Sequence of chain 1.B:
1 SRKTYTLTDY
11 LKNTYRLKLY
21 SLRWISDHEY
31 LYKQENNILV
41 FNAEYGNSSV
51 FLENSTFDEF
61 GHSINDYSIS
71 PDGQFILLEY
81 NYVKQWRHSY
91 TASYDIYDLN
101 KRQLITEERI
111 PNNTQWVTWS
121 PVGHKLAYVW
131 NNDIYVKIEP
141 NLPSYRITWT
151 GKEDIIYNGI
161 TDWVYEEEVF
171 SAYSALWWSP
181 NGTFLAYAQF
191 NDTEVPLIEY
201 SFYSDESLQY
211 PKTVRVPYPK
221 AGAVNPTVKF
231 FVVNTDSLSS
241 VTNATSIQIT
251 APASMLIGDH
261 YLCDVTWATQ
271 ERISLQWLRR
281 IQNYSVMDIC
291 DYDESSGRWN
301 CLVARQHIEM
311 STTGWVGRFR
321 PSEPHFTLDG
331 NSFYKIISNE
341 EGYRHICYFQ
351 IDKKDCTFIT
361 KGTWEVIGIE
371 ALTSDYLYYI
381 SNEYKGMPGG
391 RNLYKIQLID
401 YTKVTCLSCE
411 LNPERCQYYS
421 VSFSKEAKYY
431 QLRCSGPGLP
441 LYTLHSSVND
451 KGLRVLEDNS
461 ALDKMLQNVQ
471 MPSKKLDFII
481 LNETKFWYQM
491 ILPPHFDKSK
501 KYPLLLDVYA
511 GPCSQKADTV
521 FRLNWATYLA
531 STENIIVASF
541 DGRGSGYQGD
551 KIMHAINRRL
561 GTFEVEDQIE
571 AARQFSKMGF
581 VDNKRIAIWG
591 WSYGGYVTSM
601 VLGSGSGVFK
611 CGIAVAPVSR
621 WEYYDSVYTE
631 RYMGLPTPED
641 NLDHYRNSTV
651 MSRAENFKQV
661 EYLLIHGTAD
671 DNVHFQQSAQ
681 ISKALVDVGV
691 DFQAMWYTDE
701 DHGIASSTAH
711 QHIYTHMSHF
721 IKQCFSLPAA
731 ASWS

A protein and the small-molecule ligand that binds it are described below.
Small molecule (SMILES): CC(=O)N[C@@H]1[C@@H](O)[C@H](O)[C@@H](CO)O[C@H]1O

Binding-site contacts:
Ligand atom C5 contacts residue THR193 of chain 1.B at 4.0 Å.
Ligand atom C3 contacts residue ASN191 of chain 1.B at 3.8 Å.
Ligand atom O7 contacts residue GLN189 of chain 1.B at 4.3 Å.
Ligand atom N2 contacts residue ASN191 of chain 1.B at 3.0 Å (h-bond).
Ligand atom C1 contacts residue THR193 of chain 1.B at 3.5 Å.
Ligand atom C1 contacts residue ILE156 of chain 1.B at 4.2 Å (hydrophobic).
Ligand atom C5 contacts residue ASN191 of chain 1.B at 3.6 Å.
Ligand atom C7 contacts residue ILE156 of chain 1.B at 3.8 Å (hydrophobic).
Ligand atom C8 contacts residue ILE156 of chain 1.B at 3.8 Å (hydrophobic).
Ligand atom O6 contacts residue GLU194 of chain 1.B at 3.9 Å.
Ligand atom C8 contacts residue LYS229 of chain 1.B at 4.5 Å.
Ligand atom O7 contacts residue LYS229 of chain 1.B at 3.1 Å (salt-bridge).
Ligand atom O6 contacts residue THR193 of chain 1.B at 3.8 Å.
Ligand atom C4 contacts residue ASN191 of chain 1.B at 4.2 Å.
Ligand atom C7 contacts residue LYS229 of chain 1.B at 4.1 Å.
Ligand atom N2 contacts residue ILE156 of chain 1.B at 3.6 Å.
Ligand atom C2 contacts residue ILE156 of chain 1.B at 4.5 Å (hydrophobic).
Ligand atom C1 contacts residue ASN191 of chain 1.B at 1.4 Å.
Ligand atom O7 contacts residue ASN191 of chain 1.B at 3.2 Å (h-bond).
Ligand atom O5 contacts residue ASN191 of chain 1.B at 2.3 Å (h-bond).
Ligand atom O5 contacts residue THR193 of chain 1.B at 3.9 Å.
Ligand atom C6 contacts residue THR193 of chain 1.B at 4.3 Å.
Ligand atom C7 contacts residue ASN191 of chain 1.B at 3.4 Å.
Ligand atom C2 contacts residue ASN191 of chain 1.B at 2.5 Å.